Binding-site contacts:
Ligand atom O1 contacts residue ARG210 of chain 1.B at 3.7 Å.
Ligand atom O2 contacts residue LYS186 of chain 1.B at 3.6 Å (salt-bridge).
Ligand atom O1 contacts residue GLY211 of chain 1.B at 2.9 Å (h-bond).
Ligand atom C2 contacts residue THR244 of chain 1.B at 4.1 Å.
Ligand atom O4 contacts residue ALA209 of chain 1.B at 4.0 Å.
Ligand atom C1 contacts residue ASP212 of chain 1.B at 3.7 Å.
Ligand atom O1 contacts residue ALA209 of chain 1.B at 3.5 Å.
Ligand atom C1 contacts residue ALA209 of chain 1.B at 3.6 Å (hydrophobic).
Ligand atom O4 contacts residue ASP212 of chain 1.B at 3.8 Å.
Ligand atom C2 contacts residue LYS186 of chain 1.B at 3.6 Å.
Ligand atom O3 contacts residue GLY211 of chain 1.B at 3.6 Å.
Ligand atom O1 contacts residue ASP212 of chain 1.B at 4.0 Å.
Ligand atom O3 contacts residue GLU188 of chain 1.B at 2.9 Å (salt-bridge).
Ligand atom C1 contacts residue ARG210 of chain 1.B at 4.4 Å.
Ligand atom O2 contacts residue ARG87 of chain 1.B at 3.9 Å.
Ligand atom O4 contacts residue GLU188 of chain 1.B at 2.8 Å (salt-bridge).
Ligand atom O3 contacts residue ASP212 of chain 1.B at 2.7 Å (salt-bridge).
Ligand atom C2 contacts residue ALA209 of chain 1.B at 3.8 Å (hydrophobic).
Ligand atom O2 contacts residue THR244 of chain 1.B at 3.7 Å.
Ligand atom O1 contacts residue MG1 of chain 1.O at 4.4 Å.
Ligand atom C1 contacts residue GLY211 of chain 1.B at 3.7 Å.
Ligand atom O2 contacts residue MET207 of chain 1.B at 4.5 Å.
Ligand atom C2 contacts residue GLU188 of chain 1.B at 3.6 Å.
Ligand atom C1 contacts residue GLU188 of chain 1.B at 3.6 Å.
Ligand atom O2 contacts residue ALA209 of chain 1.B at 4.3 Å.
Ligand atom O2 contacts residue MET276 of chain 1.B at 4.4 Å.
Ligand atom O3 contacts residue MG1 of chain 1.O at 2.6 Å.
Ligand atom C2 contacts residue ASP212 of chain 1.B at 4.4 Å.
Ligand atom O4 contacts residue MG1 of chain 1.O at 1.9 Å.
Ligand atom C1 contacts residue MG1 of chain 1.O at 3.2 Å.
Ligand atom O2 contacts residue MG1 of chain 1.O at 4.1 Å.
Ligand atom O1 contacts residue THR244 of chain 1.B at 2.5 Å (h-bond).
Ligand atom C1 contacts residue THR244 of chain 1.B at 3.6 Å.
Ligand atom O4 contacts residue LYS186 of chain 1.B at 3.0 Å (salt-bridge).
Ligand atom O3 contacts residue ALA209 of chain 1.B at 3.7 Å.
Ligand atom C2 contacts residue MG1 of chain 1.O at 2.9 Å.

The protein below binds the small molecule below.
Small molecule (SMILES): O=C([O-])C(=O)[O-]

Sequence of chain 1.B:
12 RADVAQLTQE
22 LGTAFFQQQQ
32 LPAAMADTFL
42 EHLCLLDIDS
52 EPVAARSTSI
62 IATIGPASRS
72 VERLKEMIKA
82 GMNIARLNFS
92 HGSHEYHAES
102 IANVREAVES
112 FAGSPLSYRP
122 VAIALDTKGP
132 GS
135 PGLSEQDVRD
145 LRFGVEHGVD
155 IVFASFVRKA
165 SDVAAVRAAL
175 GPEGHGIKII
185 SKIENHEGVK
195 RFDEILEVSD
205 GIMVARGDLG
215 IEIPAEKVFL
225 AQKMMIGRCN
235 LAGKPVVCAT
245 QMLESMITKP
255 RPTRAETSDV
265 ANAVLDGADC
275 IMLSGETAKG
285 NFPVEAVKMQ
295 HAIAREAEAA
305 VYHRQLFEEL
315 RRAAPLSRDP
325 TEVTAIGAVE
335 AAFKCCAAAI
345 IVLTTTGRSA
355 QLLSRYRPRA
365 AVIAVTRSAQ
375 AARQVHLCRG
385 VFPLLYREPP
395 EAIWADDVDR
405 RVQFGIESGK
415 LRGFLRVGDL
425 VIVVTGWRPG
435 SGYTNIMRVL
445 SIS